Binding-site contacts:
Ligand atom F1 contacts residue GLU166 of chain 1.A at 3.6 Å.
Ligand atom C1 contacts residue ASN142 of chain 1.A at 3.6 Å.
Ligand atom F1 contacts residue PHE140 of chain 1.A at 3.3 Å.
Ligand atom N3 contacts residue GLU166 of chain 1.A at 3.8 Å.
Ligand atom C14 contacts residue GLU166 of chain 1.A at 3.8 Å.
Ligand atom C14 contacts residue PHE140 of chain 1.A at 3.6 Å (hydrophobic).
Ligand atom N3 contacts residue HIS163 of chain 1.A at 2.9 Å (h-bond).
Ligand atom C13 contacts residue GLU166 of chain 1.A at 3.5 Å.
Ligand atom C6 contacts residue ARG188 of chain 1.A at 3.9 Å.
Ligand atom C15 contacts residue ASN142 of chain 1.A at 3.9 Å.
Ligand atom C3 contacts residue GLN189 of chain 1.A at 3.9 Å.
Ligand atom C12 contacts residue MET165 of chain 1.A at 4.0 Å (hydrophobic).
Ligand atom C7 contacts residue ASP187 of chain 1.A at 3.7 Å.
Ligand atom C6 contacts residue GLN189 of chain 1.A at 3.6 Å.
Ligand atom C6 contacts residue MET49 of chain 1.A at 3.8 Å (hydrophobic).
Ligand atom C9 contacts residue HIS164 of chain 1.A at 3.4 Å.
Ligand atom C10 contacts residue MET165 of chain 1.A at 4.0 Å (hydrophobic).
Ligand atom O2 contacts residue MET165 of chain 1.A at 3.2 Å.
Ligand atom F1 contacts residue SER1 of chain 1.B at 3.8 Å.
Ligand atom F1 contacts residue LEU141 of chain 1.A at 3.5 Å.
Ligand atom O2 contacts residue GLU166 of chain 1.A at 3.0 Å (salt-bridge).
Ligand atom C14 contacts residue LEU141 of chain 1.A at 3.6 Å (hydrophobic).
Ligand atom O1 contacts residue ASN142 of chain 1.A at 3.0 Å (h-bond).
Ligand atom O1 contacts residue CYS145 of chain 1.A at 3.6 Å.
Ligand atom C1 contacts residue CYS145 of chain 1.A at 3.5 Å (hydrophobic).
Ligand atom N3 contacts residue PHE140 of chain 1.A at 3.7 Å.
Ligand atom C8 contacts residue ASP187 of chain 1.A at 3.9 Å.
Ligand atom N3 contacts residue SER144 of chain 1.A at 3.7 Å.
Ligand atom C12 contacts residue GLU166 of chain 1.A at 3.7 Å.
Ligand atom C12 contacts residue HIS163 of chain 1.A at 3.4 Å.
Ligand atom C9 contacts residue HIS41 of chain 1.A at 3.4 Å.
Ligand atom F1 contacts residue ASN142 of chain 1.A at 3.4 Å.
Ligand atom N1 contacts residue CYS145 of chain 1.A at 4.0 Å.
Ligand atom C8 contacts residue ARG188 of chain 1.A at 4.0 Å.
Ligand atom C14 contacts residue ASN142 of chain 1.A at 3.7 Å.
Ligand atom N2 contacts residue CYS145 of chain 1.A at 3.7 Å.
Ligand atom C13 contacts residue PHE140 of chain 1.A at 3.0 Å (hydrophobic).
Ligand atom O1 contacts residue GLY143 of chain 1.A at 3.5 Å (h-bond).
Ligand atom C12 contacts residue CYS145 of chain 1.A at 3.8 Å (hydrophobic).
Ligand atom C13 contacts residue LEU141 of chain 1.A at 3.8 Å (hydrophobic).

A protein and the small-molecule ligand that binds it are described below.
Small molecule (SMILES): O=C1NC2(CC(C3CCC3)C2)C(=O)N1c1cncc(F)c1

Sequence of chain 1.A:
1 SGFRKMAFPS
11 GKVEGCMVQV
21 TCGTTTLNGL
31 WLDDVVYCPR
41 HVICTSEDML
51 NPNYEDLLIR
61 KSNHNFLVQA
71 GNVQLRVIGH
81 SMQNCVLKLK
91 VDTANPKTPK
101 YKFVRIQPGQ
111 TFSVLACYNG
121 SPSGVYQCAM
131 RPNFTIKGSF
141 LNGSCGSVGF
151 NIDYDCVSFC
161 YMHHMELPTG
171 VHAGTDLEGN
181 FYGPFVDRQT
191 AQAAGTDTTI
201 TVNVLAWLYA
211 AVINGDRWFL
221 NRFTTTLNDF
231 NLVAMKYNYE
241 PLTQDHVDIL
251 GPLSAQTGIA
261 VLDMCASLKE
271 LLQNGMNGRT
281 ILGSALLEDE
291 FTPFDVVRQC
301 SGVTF

Sequence of chain 1.B:
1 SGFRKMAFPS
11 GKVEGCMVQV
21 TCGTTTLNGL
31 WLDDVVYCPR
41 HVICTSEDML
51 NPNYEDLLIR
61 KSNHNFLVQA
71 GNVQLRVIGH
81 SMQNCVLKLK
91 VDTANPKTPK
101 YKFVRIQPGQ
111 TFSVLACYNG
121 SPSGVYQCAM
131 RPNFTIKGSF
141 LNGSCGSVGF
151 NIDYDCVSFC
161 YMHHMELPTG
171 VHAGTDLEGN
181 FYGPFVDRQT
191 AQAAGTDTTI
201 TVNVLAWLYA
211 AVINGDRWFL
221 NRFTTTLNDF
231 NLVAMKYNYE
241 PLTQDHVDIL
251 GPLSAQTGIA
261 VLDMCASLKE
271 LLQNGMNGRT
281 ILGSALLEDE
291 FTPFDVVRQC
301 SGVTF